This small molecule binds to this protein.
Small molecule (SMILES): CC(=O)N[C@@H]1[C@@H](O)[C@H](O)[C@@H](CO)O[C@H]1O

Binding-site contacts:
Ligand atom C7 contacts residue LEU129 of chain 1.A at 3.9 Å (hydrophobic).
Ligand atom C1 contacts residue ASN105 of chain 1.A at 1.4 Å.
Ligand atom O6 contacts residue LEU206 of chain 1.A at 3.1 Å.
Ligand atom C5 contacts residue LEU206 of chain 1.A at 4.3 Å (hydrophobic).
Ligand atom C6 contacts residue ARG222 of chain 1.A at 3.9 Å.
Ligand atom C4 contacts residue ASN105 of chain 1.A at 4.2 Å.
Ligand atom C8 contacts residue ASP132 of chain 1.A at 3.7 Å.
Ligand atom C4 contacts residue ARG222 of chain 1.A at 4.2 Å.
Ligand atom C5 contacts residue ASN105 of chain 1.A at 3.6 Å.
Ligand atom C8 contacts residue LEU129 of chain 1.A at 3.3 Å (hydrophobic).
Ligand atom C1 contacts residue LEU206 of chain 1.A at 4.0 Å (hydrophobic).
Ligand atom C7 contacts residue ASN105 of chain 1.A at 4.2 Å.
Ligand atom O6 contacts residue ARG222 of chain 1.A at 2.9 Å.
Ligand atom C8 contacts residue SER128 of chain 1.A at 3.4 Å.
Ligand atom C8 contacts residue ASN105 of chain 1.A at 4.5 Å.
Ligand atom C3 contacts residue ASN105 of chain 1.A at 3.8 Å.
Ligand atom N2 contacts residue LEU129 of chain 1.A at 4.3 Å.
Ligand atom O5 contacts residue ASN105 of chain 1.A at 2.3 Å (h-bond).
Ligand atom O5 contacts residue LEU206 of chain 1.A at 3.2 Å.
Ligand atom C8 contacts residue ILE130 of chain 1.A at 3.4 Å (hydrophobic).
Ligand atom C2 contacts residue ASN105 of chain 1.A at 2.5 Å.
Ligand atom O7 contacts residue LEU129 of chain 1.A at 4.4 Å.
Ligand atom N2 contacts residue ASN105 of chain 1.A at 3.0 Å (h-bond).
Ligand atom N2 contacts residue ILE130 of chain 1.A at 3.9 Å.
Ligand atom C8 contacts residue LEU131 of chain 1.A at 3.4 Å (hydrophobic).
Ligand atom C7 contacts residue ILE130 of chain 1.A at 4.2 Å (hydrophobic).
Ligand atom C6 contacts residue LEU206 of chain 1.A at 4.2 Å (hydrophobic).

Sequence of chain 1.A:
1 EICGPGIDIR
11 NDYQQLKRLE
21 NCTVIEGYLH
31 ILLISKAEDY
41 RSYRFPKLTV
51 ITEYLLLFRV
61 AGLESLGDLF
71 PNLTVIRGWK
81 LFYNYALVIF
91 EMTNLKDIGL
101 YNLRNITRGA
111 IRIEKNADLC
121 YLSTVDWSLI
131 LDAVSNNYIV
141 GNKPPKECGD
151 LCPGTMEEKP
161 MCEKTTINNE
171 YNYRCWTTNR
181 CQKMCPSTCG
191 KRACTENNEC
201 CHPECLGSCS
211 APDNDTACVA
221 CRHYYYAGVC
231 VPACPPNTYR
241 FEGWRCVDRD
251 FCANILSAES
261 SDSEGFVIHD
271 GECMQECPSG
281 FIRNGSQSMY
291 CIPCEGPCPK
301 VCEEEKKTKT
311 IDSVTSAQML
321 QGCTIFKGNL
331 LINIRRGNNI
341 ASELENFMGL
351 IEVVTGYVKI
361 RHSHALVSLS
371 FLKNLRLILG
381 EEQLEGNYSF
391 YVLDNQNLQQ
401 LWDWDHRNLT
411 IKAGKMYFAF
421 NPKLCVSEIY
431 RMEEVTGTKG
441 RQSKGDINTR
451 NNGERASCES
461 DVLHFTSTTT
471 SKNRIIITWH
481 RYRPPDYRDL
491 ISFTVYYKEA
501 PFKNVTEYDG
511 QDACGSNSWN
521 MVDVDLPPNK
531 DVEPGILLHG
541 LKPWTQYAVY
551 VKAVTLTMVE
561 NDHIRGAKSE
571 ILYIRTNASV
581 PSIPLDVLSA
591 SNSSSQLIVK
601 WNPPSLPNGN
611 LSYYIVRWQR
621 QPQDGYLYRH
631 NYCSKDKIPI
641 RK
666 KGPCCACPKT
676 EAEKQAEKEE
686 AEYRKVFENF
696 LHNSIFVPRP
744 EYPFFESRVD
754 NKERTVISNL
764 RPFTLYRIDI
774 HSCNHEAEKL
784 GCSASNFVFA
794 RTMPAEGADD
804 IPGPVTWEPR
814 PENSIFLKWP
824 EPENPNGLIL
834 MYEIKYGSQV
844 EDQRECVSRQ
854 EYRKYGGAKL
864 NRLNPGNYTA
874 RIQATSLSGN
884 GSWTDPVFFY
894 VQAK